Binding-site contacts:
Ligand atom O3 contacts residue LYS200 of chain 1.C at 3.9 Å.
Ligand atom C36 contacts residue TRP75 of chain 1.C at 3.5 Å (hydrophobic).
Ligand atom O8 contacts residue LYS200 of chain 1.C at 3.4 Å.
Ligand atom P1 contacts residue ARG197 of chain 1.C at 3.5 Å.
Ligand atom C25 contacts residue QNJ1 of chain 1.M at 4.0 Å.
Ligand atom C25 contacts residue SER179 of chain 1.C at 3.2 Å.
Ligand atom C23 contacts residue SER179 of chain 1.C at 4.2 Å.
Ligand atom C14 contacts residue TYR290 of chain 1.C at 4.1 Å (hydrophobic).
Ligand atom O4 contacts residue ARG197 of chain 1.C at 2.5 Å (salt-bridge).
Ligand atom O1 contacts residue TYR290 of chain 1.C at 3.1 Å.
Ligand atom C17 contacts residue TYR290 of chain 1.C at 4.1 Å (hydrophobic).
Ligand atom C10 contacts residue GLY286 of chain 1.C at 4.1 Å.
Ligand atom O8 contacts residue SER179 of chain 1.C at 3.5 Å (h-bond).
Ligand atom P1 contacts residue LYS200 of chain 1.C at 3.8 Å.
Ligand atom C27 contacts residue VAL178 of chain 1.C at 4.0 Å (hydrophobic).
Ligand atom O5 contacts residue LYS200 of chain 1.C at 3.5 Å (salt-bridge).
Ligand atom O6 contacts residue TRP302 of chain 1.D at 3.8 Å.
Ligand atom C16 contacts residue LYS200 of chain 1.C at 4.2 Å.
Ligand atom C27 contacts residue VAL204 of chain 1.C at 4.2 Å (hydrophobic).
Ligand atom C10 contacts residue LEU287 of chain 1.C at 4.2 Å (hydrophobic).
Ligand atom C28 contacts residue LEU175 of chain 1.C at 4.2 Å (hydrophobic).
Ligand atom C17 contacts residue LYS200 of chain 1.C at 3.8 Å.
Ligand atom O4 contacts residue LYS200 of chain 1.C at 3.4 Å (salt-bridge).
Ligand atom P1 contacts residue TYR290 of chain 1.C at 3.2 Å.
Ligand atom O5 contacts residue TRP302 of chain 1.D at 4.2 Å.
Ligand atom C23 contacts residue LYS200 of chain 1.C at 3.5 Å.
Ligand atom O4 contacts residue TYR290 of chain 1.C at 3.7 Å.
Ligand atom O3 contacts residue TYR290 of chain 1.C at 3.0 Å (h-bond).
Ligand atom O6 contacts residue ARG197 of chain 1.C at 3.3 Å (salt-bridge).
Ligand atom C26 contacts residue SER179 of chain 1.C at 4.2 Å.
Ligand atom C29 contacts residue VAL178 of chain 1.C at 4.1 Å (hydrophobic).
Ligand atom C26 contacts residue VAL204 of chain 1.C at 3.9 Å (hydrophobic).
Ligand atom C24 contacts residue LYS200 of chain 1.C at 3.5 Å.
Ligand atom C26 contacts residue QNJ1 of chain 1.M at 3.8 Å.
Ligand atom C31 contacts residue SER203 of chain 1.C at 3.7 Å.
Ligand atom C35 contacts residue TRP75 of chain 1.C at 3.4 Å (hydrophobic).
Ligand atom C11 contacts residue PHE283 of chain 1.C at 4.2 Å (hydrophobic).
Ligand atom C24 contacts residue VAL204 of chain 1.C at 3.6 Å (hydrophobic).
Ligand atom O6 contacts residue TYR290 of chain 1.C at 2.5 Å (h-bond).
Ligand atom C29 contacts residue SER203 of chain 1.C at 3.8 Å.

Sequence of chain 1.D:
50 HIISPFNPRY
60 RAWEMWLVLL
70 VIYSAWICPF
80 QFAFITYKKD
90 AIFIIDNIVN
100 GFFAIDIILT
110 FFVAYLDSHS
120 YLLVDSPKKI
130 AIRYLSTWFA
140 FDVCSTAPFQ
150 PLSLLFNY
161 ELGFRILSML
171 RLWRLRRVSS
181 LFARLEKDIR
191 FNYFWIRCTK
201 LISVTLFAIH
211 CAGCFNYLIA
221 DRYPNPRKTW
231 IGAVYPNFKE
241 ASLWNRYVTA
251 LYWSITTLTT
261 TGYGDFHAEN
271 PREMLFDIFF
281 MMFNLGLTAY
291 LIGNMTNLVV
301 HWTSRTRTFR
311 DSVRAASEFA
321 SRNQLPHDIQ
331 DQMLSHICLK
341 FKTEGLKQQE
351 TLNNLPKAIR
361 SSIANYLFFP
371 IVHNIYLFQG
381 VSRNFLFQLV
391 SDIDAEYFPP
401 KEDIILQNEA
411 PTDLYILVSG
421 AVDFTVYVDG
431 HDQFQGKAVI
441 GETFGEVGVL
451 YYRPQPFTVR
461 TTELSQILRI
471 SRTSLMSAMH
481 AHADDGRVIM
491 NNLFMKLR

Sequence of chain 1.C:
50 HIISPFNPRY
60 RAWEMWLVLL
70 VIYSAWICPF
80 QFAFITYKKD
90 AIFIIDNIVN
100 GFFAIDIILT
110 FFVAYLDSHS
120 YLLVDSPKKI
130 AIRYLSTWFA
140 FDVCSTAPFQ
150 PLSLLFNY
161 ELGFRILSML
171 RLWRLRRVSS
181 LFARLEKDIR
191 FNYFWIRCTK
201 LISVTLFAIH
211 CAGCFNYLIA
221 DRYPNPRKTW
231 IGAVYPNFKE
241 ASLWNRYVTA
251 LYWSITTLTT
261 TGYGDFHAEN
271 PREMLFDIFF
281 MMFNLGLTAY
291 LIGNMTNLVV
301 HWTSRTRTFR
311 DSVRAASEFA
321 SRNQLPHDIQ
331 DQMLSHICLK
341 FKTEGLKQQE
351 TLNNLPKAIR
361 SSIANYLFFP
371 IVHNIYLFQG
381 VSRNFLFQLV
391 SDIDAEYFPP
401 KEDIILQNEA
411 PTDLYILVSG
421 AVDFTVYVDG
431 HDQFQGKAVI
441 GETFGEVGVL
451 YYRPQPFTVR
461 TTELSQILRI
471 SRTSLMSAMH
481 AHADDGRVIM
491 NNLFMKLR

The protein below binds the small molecule below.
Small molecule (SMILES): CCCCCCCCCCCCCC(=O)O[C@@H](COC(=O)CCCCCCCC)COP(=O)(O)O